Binding-site contacts:
Ligand atom N2 contacts residue ASN32 of chain 58.B at 4.2 Å.
Ligand atom O7 contacts residue SER71 of chain 58.B at 4.4 Å.
Ligand atom C5 contacts residue ASN70 of chain 58.B at 3.7 Å.
Ligand atom O7 contacts residue PRO31 of chain 58.B at 3.0 Å (h-bond).
Ligand atom N2 contacts residue ASN70 of chain 58.B at 2.9 Å (h-bond).
Ligand atom C2 contacts residue ASN70 of chain 58.B at 2.5 Å.
Ligand atom C7 contacts residue PRO31 of chain 58.B at 3.2 Å (hydrophobic).
Ligand atom C1 contacts residue ASN70 of chain 58.B at 1.4 Å.
Ligand atom C4 contacts residue ASN70 of chain 58.B at 4.2 Å.
Ligand atom C6 contacts residue ARG33 of chain 58.B at 3.7 Å.
Ligand atom O3 contacts residue PRO31 of chain 58.B at 4.2 Å.
Ligand atom O6 contacts residue ARG33 of chain 58.B at 3.0 Å (salt-bridge).
Ligand atom O5 contacts residue ASN70 of chain 58.B at 2.4 Å (h-bond).
Ligand atom O7 contacts residue ASN70 of chain 58.B at 3.5 Å (h-bond).
Ligand atom C8 contacts residue ASN70 of chain 58.B at 3.9 Å.
Ligand atom C7 contacts residue ASN70 of chain 58.B at 3.4 Å.
Ligand atom N2 contacts residue PRO31 of chain 58.B at 2.8 Å (h-bond).
Ligand atom C2 contacts residue PRO31 of chain 58.B at 4.0 Å (hydrophobic).
Ligand atom C5 contacts residue ARG33 of chain 58.B at 3.9 Å.
Ligand atom C3 contacts residue PRO31 of chain 58.B at 4.1 Å (hydrophobic).
Ligand atom C3 contacts residue ASN70 of chain 58.B at 3.8 Å.
Ligand atom O5 contacts residue ARG33 of chain 58.B at 4.3 Å.
Ligand atom C1 contacts residue ARG33 of chain 58.B at 4.1 Å.

Sequence of chain 58.B:
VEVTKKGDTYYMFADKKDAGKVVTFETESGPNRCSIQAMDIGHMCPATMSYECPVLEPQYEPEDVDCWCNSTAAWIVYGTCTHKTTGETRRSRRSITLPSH

This small molecule binds to this protein.
Small molecule (SMILES): CC(=O)N[C@@H]1[C@@H](O)[C@H](O)[C@@H](CO)O[C@H]1O